Binding-site contacts:
Ligand atom CAC contacts residue GLN41 of chain 1.D at 3.1 Å.
Ligand atom CAI contacts residue PRO53 of chain 1.D at 3.9 Å (hydrophobic).
Ligand atom CAD contacts residue ASP74 of chain 1.E at 3.3 Å.
Ligand atom CAG contacts residue ALA62 of chain 1.D at 4.1 Å (hydrophobic).
Ligand atom CAE contacts residue MET58 of chain 1.D at 4.0 Å (hydrophobic).
Ligand atom CAQ contacts residue HIS77 of chain 1.E at 3.6 Å.
Ligand atom CAP contacts residue PRO53 of chain 1.D at 3.6 Å (hydrophobic).
Ligand atom CAG contacts residue GLN41 of chain 1.D at 3.8 Å.
Ligand atom NAL contacts residue CYS59 of chain 1.D at 3.3 Å (h-bond).
Ligand atom CAR contacts residue NI1 of chain 1.FA at 2.9 Å.
Ligand atom CAN contacts residue PRO53 of chain 1.D at 3.2 Å (hydrophobic).
Ligand atom CAH contacts residue PRO53 of chain 1.D at 3.8 Å (hydrophobic).
Ligand atom CAE contacts residue LYS42 of chain 1.D at 3.6 Å.
Ligand atom OAB contacts residue ALA62 of chain 1.D at 3.3 Å.
Ligand atom NAJ contacts residue HIS77 of chain 1.E at 3.1 Å.
Ligand atom CAE contacts residue HIS77 of chain 1.E at 3.6 Å.
Ligand atom CAC contacts residue MET58 of chain 1.D at 3.7 Å (hydrophobic).
Ligand atom NAJ contacts residue NI1 of chain 1.FA at 2.1 Å (h-bond).
Ligand atom CAI contacts residue ALA62 of chain 1.D at 3.7 Å (hydrophobic).
Ligand atom CAH contacts residue ASP74 of chain 1.E at 3.3 Å.
Ligand atom CAE contacts residue GLN41 of chain 1.D at 3.4 Å.
Ligand atom CAG contacts residue MET58 of chain 1.D at 3.7 Å (hydrophobic).
Ligand atom CAE contacts residue NI1 of chain 1.FA at 3.1 Å.
Ligand atom NAL contacts residue PRO53 of chain 1.D at 2.9 Å (h-bond).
Ligand atom OAB contacts residue CYS59 of chain 1.D at 3.8 Å.
Ligand atom CAC contacts residue ALA43 of chain 1.D at 3.2 Å (hydrophobic).
Ligand atom CAQ contacts residue NI1 of chain 1.FA at 2.9 Å.
Ligand atom CAF contacts residue HIS77 of chain 1.E at 3.4 Å.
Ligand atom CAO contacts residue MET58 of chain 1.D at 3.9 Å (hydrophobic).
Ligand atom CAF contacts residue NI1 of chain 1.FA at 3.1 Å.
Ligand atom CAD contacts residue ASP73 of chain 1.E at 3.4 Å.
Ligand atom CAR contacts residue HIS77 of chain 1.E at 3.5 Å.
Ligand atom NAK contacts residue NI1 of chain 1.FA at 2.1 Å (h-bond).
Ligand atom CAE contacts residue ALA43 of chain 1.D at 3.7 Å (hydrophobic).
Ligand atom CAA contacts residue CYS59 of chain 1.D at 1.8 Å (hydrophobic).
Ligand atom CAI contacts residue MET58 of chain 1.D at 3.3 Å (hydrophobic).
Ligand atom CAF contacts residue ASP73 of chain 1.E at 3.3 Å.
Ligand atom NAK contacts residue HIS77 of chain 1.E at 2.9 Å (h-bond).
Ligand atom CAM contacts residue PRO53 of chain 1.D at 4.0 Å (hydrophobic).
Ligand atom CAM contacts residue CYS59 of chain 1.D at 2.9 Å (hydrophobic).

A small-molecule ligand and the protein it binds are described below.
Small molecule (SMILES): CC(=O)Nc1cc2cccnc2c2ncccc12

Sequence of chain 1.E:
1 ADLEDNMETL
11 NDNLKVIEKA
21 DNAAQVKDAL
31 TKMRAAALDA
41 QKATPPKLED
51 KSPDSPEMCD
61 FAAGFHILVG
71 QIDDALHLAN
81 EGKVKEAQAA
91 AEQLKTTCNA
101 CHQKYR

Sequence of chain 1.D:
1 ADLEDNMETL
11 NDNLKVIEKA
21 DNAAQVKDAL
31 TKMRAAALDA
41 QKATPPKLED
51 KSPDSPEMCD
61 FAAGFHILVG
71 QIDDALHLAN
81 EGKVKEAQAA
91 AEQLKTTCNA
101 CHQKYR